Binding-site contacts:
Ligand atom O contacts residue MET391 of chain 1.E at 3.2 Å.
Ligand atom C contacts residue ACE1 of chain 1.M at 3.1 Å.
Ligand atom CZ contacts residue PRO257 of chain 1.E at 3.7 Å (hydrophobic).
Ligand atom CZ contacts residue SER358 of chain 1.E at 3.2 Å.
Ligand atom CD1 contacts residue ARG183 of chain 1.E at 3.2 Å.
Ligand atom C contacts residue ARG181 of chain 1.E at 3.7 Å.
Ligand atom CD1 contacts residue PHE182 of chain 1.E at 3.6 Å (hydrophobic).
Ligand atom N contacts residue ARG181 of chain 1.E at 2.9 Å (salt-bridge).
Ligand atom CA contacts residue ACE1 of chain 1.M at 2.5 Å.
Ligand atom OD2 contacts residue ARG181 of chain 1.E at 3.6 Å.
Ligand atom CD2 contacts residue PRO392 of chain 1.E at 3.2 Å (hydrophobic).
Ligand atom CB contacts residue ACE1 of chain 1.M at 3.7 Å.
Ligand atom O contacts residue NH21 of chain 1.N at 3.2 Å (h-bond).
Ligand atom CA contacts residue NH21 of chain 1.N at 2.6 Å.
Ligand atom O contacts residue LEU262 of chain 1.E at 3.5 Å.
Ligand atom CB contacts residue PRO392 of chain 1.E at 3.6 Å (hydrophobic).
Ligand atom N contacts residue NH21 of chain 1.N at 3.5 Å (h-bond).
Ligand atom CD1 contacts residue LEU184 of chain 1.E at 3.5 Å (hydrophobic).
Ligand atom NE2 contacts residue MET391 of chain 1.E at 2.8 Å (h-bond).
Ligand atom OD2 contacts residue PHE182 of chain 1.E at 3.6 Å.
Ligand atom CG contacts residue PHE182 of chain 1.E at 3.6 Å (hydrophobic).
Ligand atom CE1 contacts residue SER358 of chain 1.E at 3.6 Å.
Ligand atom OE1 contacts residue TYR337 of chain 1.E at 3.7 Å.
Ligand atom N contacts residue ACE1 of chain 1.M at 1.3 Å.
Ligand atom CA contacts residue ARG181 of chain 1.E at 3.5 Å.
Ligand atom NE2 contacts residue PRO392 of chain 1.E at 3.5 Å (h-bond).
Ligand atom O contacts residue PHE182 of chain 1.E at 3.4 Å.
Ligand atom O contacts residue ACE1 of chain 1.M at 3.7 Å.
Ligand atom OE1 contacts residue VAL393 of chain 1.E at 3.5 Å.
Ligand atom N contacts residue PRO392 of chain 1.E at 3.3 Å (h-bond).
Ligand atom O contacts residue NH21 of chain 1.N at 2.3 Å (h-bond).
Ligand atom CB contacts residue MET391 of chain 1.E at 3.4 Å (hydrophobic).
Ligand atom N contacts residue ACE1 of chain 1.M at 3.4 Å (h-bond).
Ligand atom CD2 contacts residue ARG181 of chain 1.E at 3.4 Å.
Ligand atom C contacts residue NH21 of chain 1.N at 3.7 Å.
Ligand atom CZ contacts residue THR179 of chain 1.E at 3.6 Å.
Ligand atom C contacts residue NH21 of chain 1.N at 1.4 Å.
Ligand atom CE2 contacts residue SER358 of chain 1.E at 3.4 Å.
Ligand atom C contacts residue MET391 of chain 1.E at 3.5 Å (hydrophobic).
Ligand atom O contacts residue MET391 of chain 1.E at 3.3 Å.

Sequence of chain 1.E:
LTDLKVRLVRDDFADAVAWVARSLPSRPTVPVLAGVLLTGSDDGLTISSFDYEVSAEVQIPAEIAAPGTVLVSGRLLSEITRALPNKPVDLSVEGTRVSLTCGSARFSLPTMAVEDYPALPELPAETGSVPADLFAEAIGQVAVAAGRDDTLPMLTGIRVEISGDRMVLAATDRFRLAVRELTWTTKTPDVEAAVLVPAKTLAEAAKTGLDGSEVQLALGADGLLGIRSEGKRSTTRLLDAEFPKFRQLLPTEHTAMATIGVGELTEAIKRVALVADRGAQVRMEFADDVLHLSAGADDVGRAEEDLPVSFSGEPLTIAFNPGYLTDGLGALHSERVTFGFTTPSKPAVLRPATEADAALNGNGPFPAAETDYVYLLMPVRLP

The protein below binds the small molecule below.
Small molecule (SMILES): CC(C)C[C@H](NC(=O)[C@H](CC(=O)O)NC(=O)[C@H](Cc1ccccc1)NC(=O)[C@@H](N)CCC(N)=O)C(=O)N[C@@H](Cc1ccccc1)C(=O)NCC=O